A small-molecule ligand and the protein it binds are described below.
Small molecule (SMILES): CNC(=O)c1ccc2cncc(NC(=O)Cc3cccc(Cl)c3)c2c1

Binding-site contacts:
Ligand atom C16 contacts residue HIS164 of chain 1.A at 3.4 Å.
Ligand atom CL contacts residue HIS164 of chain 1.A at 3.9 Å.
Ligand atom C7 contacts residue CYS145 of chain 1.A at 3.8 Å (hydrophobic).
Ligand atom C3 contacts residue ASN142 of chain 1.A at 3.7 Å.
Ligand atom C5 contacts residue LEU141 of chain 1.A at 3.7 Å (hydrophobic).
Ligand atom C12 contacts residue GLN189 of chain 1.A at 3.8 Å.
Ligand atom C13 contacts residue GLN189 of chain 1.A at 3.3 Å.
Ligand atom C16 contacts residue HIS41 of chain 1.A at 3.8 Å.
Ligand atom C5 contacts residue GLU166 of chain 1.A at 3.6 Å.
Ligand atom CL contacts residue ASP187 of chain 1.A at 3.5 Å.
Ligand atom C6 contacts residue LEU141 of chain 1.A at 3.7 Å (hydrophobic).
Ligand atom C18 contacts residue ASN142 of chain 1.A at 3.8 Å.
Ligand atom C6 contacts residue PHE140 of chain 1.A at 3.5 Å (hydrophobic).
Ligand atom C16 contacts residue MET165 of chain 1.A at 3.7 Å (hydrophobic).
Ligand atom C4 contacts residue ASN142 of chain 1.A at 3.7 Å.
Ligand atom N1 contacts residue SER144 of chain 1.A at 3.7 Å.
Ligand atom C14 contacts residue MET49 of chain 1.A at 3.5 Å (hydrophobic).
Ligand atom C7 contacts residue GLU166 of chain 1.A at 3.9 Å.
Ligand atom N1 contacts residue PHE140 of chain 1.A at 3.8 Å.
Ligand atom C4 contacts residue PHE140 of chain 1.A at 3.4 Å (hydrophobic).
Ligand atom C1 contacts residue ASN142 of chain 1.A at 3.7 Å.
Ligand atom N1 contacts residue GLU166 of chain 1.A at 3.9 Å.
Ligand atom O contacts residue ASN142 of chain 1.A at 3.9 Å.
Ligand atom C15 contacts residue MET49 of chain 1.A at 3.7 Å (hydrophobic).
Ligand atom C6 contacts residue HIS163 of chain 1.A at 3.8 Å.
Ligand atom C4 contacts residue GLU166 of chain 1.A at 3.3 Å.
Ligand atom O1 contacts residue GLU166 of chain 1.A at 3.1 Å (salt-bridge).
Ligand atom C15 contacts residue MET165 of chain 1.A at 3.7 Å (hydrophobic).
Ligand atom C13 contacts residue DMS1 of chain 1.E at 3.8 Å.
Ligand atom N2 contacts residue CYS145 of chain 1.A at 3.8 Å.
Ligand atom CL contacts residue MET165 of chain 1.A at 3.8 Å.
Ligand atom C6 contacts residue GLU166 of chain 1.A at 3.5 Å.
Ligand atom N1 contacts residue HIS163 of chain 1.A at 2.7 Å (h-bond).
Ligand atom N contacts residue ASN142 of chain 1.A at 3.7 Å.
Ligand atom C7 contacts residue HIS163 of chain 1.A at 3.2 Å.
Ligand atom C2 contacts residue ASN142 of chain 1.A at 3.9 Å.
Ligand atom CL contacts residue HIS41 of chain 1.A at 3.5 Å.
Ligand atom C5 contacts residue PHE140 of chain 1.A at 3.9 Å (hydrophobic).
Ligand atom C4 contacts residue LEU141 of chain 1.A at 3.6 Å (hydrophobic).
Ligand atom O1 contacts residue MET165 of chain 1.A at 3.5 Å.

Sequence of chain 1.B:
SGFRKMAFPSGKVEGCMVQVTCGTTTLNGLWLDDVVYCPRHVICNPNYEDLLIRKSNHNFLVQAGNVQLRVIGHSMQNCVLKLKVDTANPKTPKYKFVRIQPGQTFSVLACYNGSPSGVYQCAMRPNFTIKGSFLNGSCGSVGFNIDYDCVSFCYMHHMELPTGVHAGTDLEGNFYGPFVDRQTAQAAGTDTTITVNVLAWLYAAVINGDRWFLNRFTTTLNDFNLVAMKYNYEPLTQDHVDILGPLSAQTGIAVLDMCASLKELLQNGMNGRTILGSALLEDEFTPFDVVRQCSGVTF

Sequence of chain 1.A:
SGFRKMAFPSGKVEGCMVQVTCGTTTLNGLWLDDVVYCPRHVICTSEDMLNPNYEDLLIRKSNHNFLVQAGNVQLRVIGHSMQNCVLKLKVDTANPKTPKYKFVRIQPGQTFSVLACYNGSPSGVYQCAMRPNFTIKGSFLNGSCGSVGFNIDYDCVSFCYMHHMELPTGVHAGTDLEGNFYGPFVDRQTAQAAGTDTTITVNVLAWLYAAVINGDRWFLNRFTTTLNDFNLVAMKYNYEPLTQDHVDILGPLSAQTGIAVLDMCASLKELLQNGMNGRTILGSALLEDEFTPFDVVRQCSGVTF